A protein and the small-molecule ligand that binds it are described below.
Small molecule (SMILES): CO[C@H]1O[C@H](CO)[C@H](O)[C@H](O)[C@H]1O

Sequence of chain 1.G:
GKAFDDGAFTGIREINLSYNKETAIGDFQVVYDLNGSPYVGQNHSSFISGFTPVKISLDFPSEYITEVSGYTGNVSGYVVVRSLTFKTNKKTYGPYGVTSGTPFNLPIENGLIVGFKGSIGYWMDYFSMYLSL

Binding-site contacts:
Ligand atom C4 contacts residue TYR78 of chain 1.G at 3.8 Å (hydrophobic).
Ligand atom C1 contacts residue TYR122 of chain 1.G at 3.5 Å (hydrophobic).
Ligand atom O6 contacts residue TRP123 of chain 1.G at 3.2 Å (h-bond).
Ligand atom C5 contacts residue ASP125 of chain 1.G at 4.0 Å.
Ligand atom C6 contacts residue TRP123 of chain 1.G at 3.7 Å (hydrophobic).
Ligand atom C4 contacts residue ASP125 of chain 1.G at 3.3 Å.
Ligand atom O5 contacts residue GLY121 of chain 1.G at 3.9 Å.
Ligand atom C4 contacts residue GLY121 of chain 1.G at 4.4 Å.
Ligand atom O4 contacts residue GLY1 of chain 1.G at 3.2 Å (h-bond).
Ligand atom O4 contacts residue ASP125 of chain 1.G at 2.9 Å (salt-bridge).
Ligand atom C3 contacts residue GLY1 of chain 1.G at 4.0 Å.
Ligand atom C6 contacts residue TYR78 of chain 1.G at 3.7 Å (hydrophobic).
Ligand atom O1 contacts residue TYR122 of chain 1.G at 3.9 Å.
Ligand atom O1 contacts residue TYR78 of chain 1.G at 3.8 Å.
Ligand atom O6 contacts residue TYR122 of chain 1.G at 3.3 Å (h-bond).
Ligand atom O4 contacts residue GLY121 of chain 1.G at 3.1 Å.
Ligand atom C6 contacts residue ASP125 of chain 1.G at 3.5 Å.
Ligand atom O6 contacts residue VAL80 of chain 1.G at 3.9 Å.
Ligand atom C6 contacts residue TYR122 of chain 1.G at 4.0 Å (hydrophobic).
Ligand atom O4 contacts residue TYR122 of chain 1.G at 3.9 Å.
Ligand atom O6 contacts residue GLY121 of chain 1.G at 3.9 Å.
Ligand atom O6 contacts residue ASP125 of chain 1.G at 2.9 Å (salt-bridge).
Ligand atom C2 contacts residue PHE47 of chain 1.G at 4.5 Å (hydrophobic).
Ligand atom C1 contacts residue GLY121 of chain 1.G at 4.5 Å.
Ligand atom C2 contacts residue GLY1 of chain 1.G at 4.3 Å.
Ligand atom C5 contacts residue TYR78 of chain 1.G at 3.7 Å (hydrophobic).
Ligand atom C7 contacts residue TYR78 of chain 1.G at 3.9 Å (hydrophobic).
Ligand atom O5 contacts residue TYR122 of chain 1.G at 3.0 Å (h-bond).
Ligand atom C3 contacts residue TYR78 of chain 1.G at 3.7 Å (hydrophobic).
Ligand atom C2 contacts residue GLY121 of chain 1.G at 4.4 Å.
Ligand atom O3 contacts residue GLY1 of chain 1.G at 2.9 Å (h-bond).
Ligand atom C7 contacts residue TYR122 of chain 1.G at 3.5 Å (hydrophobic).
Ligand atom C4 contacts residue GLY1 of chain 1.G at 4.0 Å.
Ligand atom C6 contacts residue VAL80 of chain 1.G at 4.0 Å (hydrophobic).
Ligand atom C5 contacts residue TYR122 of chain 1.G at 4.1 Å (hydrophobic).